The small molecule below binds the protein below.
Small molecule (SMILES): CC(=O)N[C@@H]1[C@@H](O)[C@H](O)[C@@H](CO)O[C@H]1O

Sequence of chain 1.C:
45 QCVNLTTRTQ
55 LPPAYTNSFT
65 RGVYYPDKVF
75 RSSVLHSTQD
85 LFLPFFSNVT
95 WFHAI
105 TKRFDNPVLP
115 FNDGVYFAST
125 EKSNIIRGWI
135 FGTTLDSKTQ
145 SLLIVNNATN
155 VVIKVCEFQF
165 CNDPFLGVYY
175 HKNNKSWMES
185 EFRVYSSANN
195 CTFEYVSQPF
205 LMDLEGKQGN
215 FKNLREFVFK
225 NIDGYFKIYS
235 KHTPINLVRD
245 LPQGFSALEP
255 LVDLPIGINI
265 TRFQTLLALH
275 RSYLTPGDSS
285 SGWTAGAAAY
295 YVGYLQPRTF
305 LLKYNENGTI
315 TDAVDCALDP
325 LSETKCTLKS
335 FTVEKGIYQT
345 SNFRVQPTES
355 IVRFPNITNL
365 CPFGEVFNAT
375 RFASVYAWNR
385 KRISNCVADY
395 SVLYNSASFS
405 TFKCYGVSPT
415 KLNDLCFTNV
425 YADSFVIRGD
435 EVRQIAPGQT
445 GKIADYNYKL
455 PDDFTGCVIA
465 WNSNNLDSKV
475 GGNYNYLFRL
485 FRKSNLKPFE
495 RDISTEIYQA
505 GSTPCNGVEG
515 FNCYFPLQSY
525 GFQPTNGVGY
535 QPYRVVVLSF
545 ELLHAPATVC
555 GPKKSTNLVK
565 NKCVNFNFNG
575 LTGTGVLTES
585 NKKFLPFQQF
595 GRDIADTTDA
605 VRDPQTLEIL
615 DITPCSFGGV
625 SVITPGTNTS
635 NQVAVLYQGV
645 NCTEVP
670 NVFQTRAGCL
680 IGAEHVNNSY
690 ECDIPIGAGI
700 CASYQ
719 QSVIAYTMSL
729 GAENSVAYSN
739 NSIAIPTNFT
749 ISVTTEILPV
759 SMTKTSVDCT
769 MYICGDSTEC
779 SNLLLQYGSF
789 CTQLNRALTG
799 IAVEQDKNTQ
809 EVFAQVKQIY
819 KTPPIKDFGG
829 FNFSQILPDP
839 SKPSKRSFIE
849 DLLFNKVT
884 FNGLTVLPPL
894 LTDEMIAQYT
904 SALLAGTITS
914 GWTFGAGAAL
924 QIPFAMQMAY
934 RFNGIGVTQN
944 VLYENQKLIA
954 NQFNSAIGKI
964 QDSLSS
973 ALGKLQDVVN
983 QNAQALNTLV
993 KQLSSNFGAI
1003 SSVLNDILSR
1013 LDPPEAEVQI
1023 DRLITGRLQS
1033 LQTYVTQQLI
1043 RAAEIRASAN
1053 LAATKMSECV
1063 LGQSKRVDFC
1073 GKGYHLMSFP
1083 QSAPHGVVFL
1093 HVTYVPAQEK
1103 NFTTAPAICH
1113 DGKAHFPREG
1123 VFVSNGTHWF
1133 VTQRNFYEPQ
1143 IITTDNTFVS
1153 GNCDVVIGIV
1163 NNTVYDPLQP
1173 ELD

Binding-site contacts:
Ligand atom N2 contacts residue ASN311 of chain 1.A at 2.9 Å (h-bond).
Ligand atom C8 contacts residue GLU310 of chain 1.A at 3.5 Å.
Ligand atom C7 contacts residue GLU310 of chain 1.A at 3.8 Å.
Ligand atom C1 contacts residue LYS587 of chain 1.C at 4.5 Å.
Ligand atom C3 contacts residue GLU310 of chain 1.A at 4.5 Å.
Ligand atom O7 contacts residue ASN309 of chain 1.A at 4.1 Å.
Ligand atom C8 contacts residue ASN309 of chain 1.A at 3.7 Å.
Ligand atom N2 contacts residue GLU310 of chain 1.A at 3.2 Å (salt-bridge).
Ligand atom C7 contacts residue ASN311 of chain 1.A at 3.7 Å.
Ligand atom C5 contacts residue LYS587 of chain 1.C at 3.9 Å.
Ligand atom O7 contacts residue ASN311 of chain 1.A at 4.0 Å.
Ligand atom O5 contacts residue ASN311 of chain 1.A at 2.4 Å (h-bond).
Ligand atom C1 contacts residue ASN311 of chain 1.A at 1.4 Å.
Ligand atom C7 contacts residue ASN309 of chain 1.A at 4.0 Å.
Ligand atom C4 contacts residue ASN311 of chain 1.A at 4.2 Å.
Ligand atom C3 contacts residue ASN311 of chain 1.A at 3.8 Å.
Ligand atom C2 contacts residue GLU310 of chain 1.A at 4.2 Å.
Ligand atom C2 contacts residue ASN311 of chain 1.A at 2.5 Å.
Ligand atom O5 contacts residue LYS587 of chain 1.C at 3.9 Å.
Ligand atom C5 contacts residue ASN311 of chain 1.A at 3.7 Å.
Ligand atom C6 contacts residue LYS587 of chain 1.C at 4.0 Å.

Sequence of chain 1.A:
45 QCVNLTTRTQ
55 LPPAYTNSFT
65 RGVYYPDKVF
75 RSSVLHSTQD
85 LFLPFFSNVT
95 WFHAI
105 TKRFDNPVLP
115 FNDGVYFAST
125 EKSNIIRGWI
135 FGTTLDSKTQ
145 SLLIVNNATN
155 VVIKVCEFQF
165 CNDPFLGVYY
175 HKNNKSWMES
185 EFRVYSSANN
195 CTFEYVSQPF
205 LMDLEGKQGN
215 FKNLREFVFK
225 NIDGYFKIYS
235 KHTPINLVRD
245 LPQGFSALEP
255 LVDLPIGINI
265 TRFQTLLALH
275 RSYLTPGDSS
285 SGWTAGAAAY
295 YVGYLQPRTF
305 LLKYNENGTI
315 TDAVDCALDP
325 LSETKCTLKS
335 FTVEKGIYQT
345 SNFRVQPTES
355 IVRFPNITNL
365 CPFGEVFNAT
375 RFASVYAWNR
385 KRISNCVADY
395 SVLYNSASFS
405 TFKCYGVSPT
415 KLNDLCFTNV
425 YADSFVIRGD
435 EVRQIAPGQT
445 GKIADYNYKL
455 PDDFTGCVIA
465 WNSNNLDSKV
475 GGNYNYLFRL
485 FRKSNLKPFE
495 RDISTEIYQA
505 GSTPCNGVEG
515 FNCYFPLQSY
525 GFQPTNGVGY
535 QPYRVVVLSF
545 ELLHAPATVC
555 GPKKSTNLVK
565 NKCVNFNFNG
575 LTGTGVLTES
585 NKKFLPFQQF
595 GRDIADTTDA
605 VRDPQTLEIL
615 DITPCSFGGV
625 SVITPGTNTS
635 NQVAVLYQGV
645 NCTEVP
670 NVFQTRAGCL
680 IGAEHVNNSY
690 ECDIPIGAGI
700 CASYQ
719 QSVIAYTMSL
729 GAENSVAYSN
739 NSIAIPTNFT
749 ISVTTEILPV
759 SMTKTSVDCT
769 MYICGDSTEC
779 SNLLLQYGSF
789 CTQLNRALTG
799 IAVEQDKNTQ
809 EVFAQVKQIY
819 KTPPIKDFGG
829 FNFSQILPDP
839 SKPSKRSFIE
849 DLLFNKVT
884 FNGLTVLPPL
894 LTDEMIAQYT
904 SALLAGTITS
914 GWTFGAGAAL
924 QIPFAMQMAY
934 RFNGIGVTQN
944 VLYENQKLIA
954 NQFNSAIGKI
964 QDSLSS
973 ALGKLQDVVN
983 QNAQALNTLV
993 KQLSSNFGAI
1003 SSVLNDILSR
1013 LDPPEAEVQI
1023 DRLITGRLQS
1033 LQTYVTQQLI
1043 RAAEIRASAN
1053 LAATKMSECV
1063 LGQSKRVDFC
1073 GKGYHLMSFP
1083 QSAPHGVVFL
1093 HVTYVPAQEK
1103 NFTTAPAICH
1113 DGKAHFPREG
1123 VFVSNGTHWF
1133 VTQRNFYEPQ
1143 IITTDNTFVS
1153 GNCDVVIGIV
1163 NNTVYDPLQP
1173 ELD